A protein and the small-molecule ligand that binds it are described below.
Small molecule (SMILES): C[C@@H](O)[C@H](NC(=O)[C@H](COP(=O)(O)O)NC(=O)[C@@H](NC(=O)[C@H](CO)NC(=O)[C@H](/C=C/CN=C(N)N)NC(=O)[C@@H](N)CCC(N)=O)[C@@H](C)O)C(=O)O

Binding-site contacts:
Ligand atom CA contacts residue ASN231 of chain 2.A at 3.6 Å.
Ligand atom CA contacts residue ASN231 of chain 2.A at 3.7 Å.
Ligand atom O contacts residue LEU179 of chain 2.A at 3.6 Å.
Ligand atom OG contacts residue GLU187 of chain 2.A at 2.6 Å (salt-bridge).
Ligand atom CB contacts residue GLU187 of chain 2.A at 3.5 Å.
Ligand atom OG1 contacts residue ASN231 of chain 2.A at 3.8 Å.
Ligand atom CB contacts residue ASN231 of chain 2.A at 3.6 Å.
Ligand atom OXT contacts residue LYS54 of chain 2.A at 3.2 Å.
Ligand atom CG2 contacts residue LEU227 of chain 2.A at 3.7 Å (hydrophobic).
Ligand atom CD contacts residue ARG65 of chain 2.A at 3.7 Å.
Ligand atom O3P contacts residue ARG61 of chain 2.A at 2.9 Å (salt-bridge).
Ligand atom CG2 contacts residue GLY176 of chain 2.A at 3.5 Å.
Ligand atom O contacts residue ASN231 of chain 2.A at 2.9 Å (h-bond).
Ligand atom NH2 contacts residue ARG61 of chain 2.A at 3.6 Å.
Ligand atom NE contacts residue ARG65 of chain 2.A at 3.5 Å.
Ligand atom O contacts residue LYS127 of chain 2.A at 2.9 Å (salt-bridge).
Ligand atom CB contacts residue ASN180 of chain 2.A at 3.2 Å.
Ligand atom O2P contacts residue TYR135 of chain 2.A at 2.7 Å (h-bond).
Ligand atom NH1 contacts residue ARG65 of chain 2.A at 3.3 Å.
Ligand atom C contacts residue ASN231 of chain 2.A at 3.7 Å.
Ligand atom P contacts residue ARG61 of chain 2.A at 3.7 Å.
Ligand atom CB contacts residue LEU179 of chain 2.A at 3.8 Å (hydrophobic).
Ligand atom OG contacts residue TRP235 of chain 2.A at 3.0 Å (h-bond).
Ligand atom O contacts residue ASN180 of chain 2.A at 2.9 Å (h-bond).
Ligand atom C contacts residue LEU179 of chain 2.A at 3.8 Å (hydrophobic).
Ligand atom O contacts residue VAL183 of chain 2.A at 3.3 Å.
Ligand atom N contacts residue LEU179 of chain 2.A at 3.7 Å.
Ligand atom O1P contacts residue ARG134 of chain 2.A at 2.8 Å (salt-bridge).
Ligand atom O1P contacts residue ARG61 of chain 2.A at 3.0 Å (salt-bridge).
Ligand atom N contacts residue ASN180 of chain 2.A at 2.9 Å (h-bond).
Ligand atom P contacts residue ARG134 of chain 2.A at 3.8 Å.
Ligand atom C contacts residue LYS54 of chain 2.A at 3.8 Å.
Ligand atom N contacts residue ASN231 of chain 2.A at 2.8 Å (h-bond).
Ligand atom O contacts residue LEU234 of chain 2.A at 3.6 Å.
Ligand atom CA contacts residue ASN180 of chain 2.A at 3.3 Å.
Ligand atom O2P contacts residue ARG134 of chain 2.A at 2.9 Å (salt-bridge).
Ligand atom NH2 contacts residue ARG65 of chain 2.A at 3.5 Å (salt-bridge).
Ligand atom CZ contacts residue ARG65 of chain 2.A at 3.5 Å.
Ligand atom C contacts residue LEU234 of chain 2.A at 3.8 Å (hydrophobic).
Ligand atom C contacts residue ASN180 of chain 2.A at 3.5 Å.

Sequence of chain 2.A:
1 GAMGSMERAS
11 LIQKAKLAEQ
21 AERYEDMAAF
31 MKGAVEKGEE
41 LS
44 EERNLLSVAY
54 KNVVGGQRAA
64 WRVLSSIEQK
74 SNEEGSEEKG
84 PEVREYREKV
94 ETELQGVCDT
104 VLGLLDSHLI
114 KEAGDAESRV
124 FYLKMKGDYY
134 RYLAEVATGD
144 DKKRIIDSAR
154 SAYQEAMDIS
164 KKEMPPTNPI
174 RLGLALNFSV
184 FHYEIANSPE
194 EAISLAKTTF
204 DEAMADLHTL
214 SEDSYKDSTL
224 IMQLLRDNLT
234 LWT